Sequence of chain 1.C:
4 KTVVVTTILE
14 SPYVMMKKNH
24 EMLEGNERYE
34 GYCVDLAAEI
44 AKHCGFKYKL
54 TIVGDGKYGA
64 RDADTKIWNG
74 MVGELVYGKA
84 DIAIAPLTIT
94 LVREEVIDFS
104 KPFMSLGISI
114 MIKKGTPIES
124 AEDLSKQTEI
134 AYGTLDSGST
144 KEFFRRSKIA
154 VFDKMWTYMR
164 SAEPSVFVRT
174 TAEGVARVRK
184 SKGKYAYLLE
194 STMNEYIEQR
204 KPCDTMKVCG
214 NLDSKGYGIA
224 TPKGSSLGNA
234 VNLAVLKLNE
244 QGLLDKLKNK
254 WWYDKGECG

The protein below binds the small molecule below.
Small molecule (SMILES): O=c1[nH]c2cc(C(F)(F)F)c(N3CCOCC3)cc2n(CP(=O)(O)O)c1=O

Binding-site contacts:
Ligand atom OAD contacts residue GLU193 of chain 1.C at 3.0 Å (salt-bridge).
Ligand atom CAN contacts residue GLU13 of chain 1.C at 3.6 Å.
Ligand atom OAA contacts residue PRO89 of chain 1.C at 3.8 Å.
Ligand atom OAA contacts residue LEU90 of chain 1.C at 3.6 Å.
Ligand atom CAJ contacts residue TYR61 of chain 1.C at 3.4 Å (hydrophobic).
Ligand atom NAP contacts residue PRO89 of chain 1.C at 2.7 Å (h-bond).
Ligand atom FAH contacts residue MET196 of chain 1.C at 3.4 Å.
Ligand atom CAW contacts residue TYR61 of chain 1.C at 3.5 Å (hydrophobic).
Ligand atom CAT contacts residue THR91 of chain 1.C at 3.2 Å.
Ligand atom OAC contacts residue SER142 of chain 1.C at 3.1 Å (h-bond).
Ligand atom OAB contacts residue ARG96 of chain 1.C at 3.1 Å (salt-bridge).
Ligand atom CAT contacts residue TYR61 of chain 1.C at 3.4 Å (hydrophobic).
Ligand atom CAL contacts residue THR174 of chain 1.C at 3.5 Å.
Ligand atom OAE contacts residue SER142 of chain 1.C at 3.0 Å (h-bond).
Ligand atom OAQ contacts residue THR174 of chain 1.C at 2.7 Å (h-bond).
Ligand atom CAS contacts residue TYR61 of chain 1.C at 3.7 Å (hydrophobic).
Ligand atom CAJ contacts residue TYR220 of chain 1.C at 3.6 Å (hydrophobic).
Ligand atom CAV contacts residue PRO89 of chain 1.C at 3.6 Å (hydrophobic).
Ligand atom PBA contacts residue SER142 of chain 1.C at 3.6 Å.
Ligand atom FAF contacts residue TYR220 of chain 1.C at 3.2 Å.
Ligand atom OAA contacts residue THR91 of chain 1.C at 2.9 Å (h-bond).
Ligand atom NAP contacts residue THR91 of chain 1.C at 3.4 Å (h-bond).
Ligand atom NAP contacts residue TYR61 of chain 1.C at 3.5 Å.
Ligand atom FAG contacts residue MET196 of chain 1.C at 3.5 Å.
Ligand atom FAF contacts residue TYR16 of chain 1.C at 3.5 Å.
Ligand atom OAA contacts residue ARG96 of chain 1.C at 2.8 Å (salt-bridge).
Ligand atom OAD contacts residue SER142 of chain 1.C at 3.6 Å (h-bond).
Ligand atom FAH contacts residue GLU13 of chain 1.C at 2.9 Å.
Ligand atom CAT contacts residue PRO89 of chain 1.C at 3.7 Å (hydrophobic).
Ligand atom CAU contacts residue TYR61 of chain 1.C at 3.5 Å (hydrophobic).
Ligand atom CAJ contacts residue PRO89 of chain 1.C at 3.5 Å (hydrophobic).
Ligand atom OAA contacts residue TYR61 of chain 1.C at 3.5 Å.
Ligand atom OAC contacts residue GLY141 of chain 1.C at 3.5 Å.
Ligand atom FAG contacts residue TYR220 of chain 1.C at 3.6 Å.
Ligand atom CAM contacts residue GLU193 of chain 1.C at 3.6 Å.
Ligand atom OAB contacts residue TYR61 of chain 1.C at 3.8 Å.
Ligand atom NAY contacts residue TYR61 of chain 1.C at 3.6 Å.
Ligand atom CAV contacts residue TYR61 of chain 1.C at 3.4 Å (hydrophobic).
Ligand atom FAF contacts residue PRO89 of chain 1.C at 3.5 Å.
Ligand atom OAE contacts residue GLU193 of chain 1.C at 3.7 Å.